Sequence of chain 1.B:
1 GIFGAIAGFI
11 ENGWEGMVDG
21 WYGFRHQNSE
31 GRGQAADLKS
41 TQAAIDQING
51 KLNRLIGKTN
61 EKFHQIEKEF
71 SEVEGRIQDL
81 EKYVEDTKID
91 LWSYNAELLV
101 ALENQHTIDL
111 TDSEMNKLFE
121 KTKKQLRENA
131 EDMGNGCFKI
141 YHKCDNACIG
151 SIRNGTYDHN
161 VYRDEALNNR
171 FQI

Binding-site contacts:
Ligand atom O5 contacts residue ALA33 of chain 1.A at 4.5 Å.
Ligand atom N2 contacts residue ASN32 of chain 1.A at 2.9 Å (h-bond).
Ligand atom C1 contacts residue ASN32 of chain 1.A at 1.4 Å.
Ligand atom O5 contacts residue THR312 of chain 1.A at 3.2 Å (h-bond).
Ligand atom C4 contacts residue ASN32 of chain 1.A at 4.2 Å.
Ligand atom C5 contacts residue ASN32 of chain 1.A at 3.7 Å.
Ligand atom C7 contacts residue ASN32 of chain 1.A at 3.6 Å.
Ligand atom C6 contacts residue THR312 of chain 1.A at 4.2 Å.
Ligand atom C6 contacts residue LEU52 of chain 1.B at 4.2 Å (hydrophobic).
Ligand atom C2 contacts residue ASN32 of chain 1.A at 2.5 Å.
Ligand atom C3 contacts residue ASN32 of chain 1.A at 3.8 Å.
Ligand atom O6 contacts residue THR312 of chain 1.A at 4.2 Å.
Ligand atom O6 contacts residue LEU52 of chain 1.B at 3.3 Å.
Ligand atom C1 contacts residue ALA33 of chain 1.A at 4.5 Å (hydrophobic).
Ligand atom C5 contacts residue THR312 of chain 1.A at 4.4 Å.
Ligand atom C6 contacts residue THR34 of chain 1.A at 4.2 Å.
Ligand atom O7 contacts residue ASN32 of chain 1.A at 3.8 Å.
Ligand atom C1 contacts residue THR312 of chain 1.A at 3.8 Å.
Ligand atom O5 contacts residue ASN32 of chain 1.A at 2.3 Å (h-bond).

Sequence of chain 1.A:
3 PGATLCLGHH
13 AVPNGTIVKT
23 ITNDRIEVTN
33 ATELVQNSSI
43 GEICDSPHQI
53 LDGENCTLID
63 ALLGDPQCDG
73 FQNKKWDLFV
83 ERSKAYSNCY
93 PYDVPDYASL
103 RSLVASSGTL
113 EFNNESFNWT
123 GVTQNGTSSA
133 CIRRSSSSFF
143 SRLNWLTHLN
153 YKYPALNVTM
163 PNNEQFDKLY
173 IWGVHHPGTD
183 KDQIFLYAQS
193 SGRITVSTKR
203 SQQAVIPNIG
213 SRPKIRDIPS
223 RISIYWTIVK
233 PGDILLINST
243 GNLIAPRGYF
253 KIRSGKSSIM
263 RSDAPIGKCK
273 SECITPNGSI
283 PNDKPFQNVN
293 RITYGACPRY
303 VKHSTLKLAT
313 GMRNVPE

The small molecule below binds the protein below.
Small molecule (SMILES): CC(=O)N[C@@H]1[C@@H](O)[C@H](O)[C@@H](CO)O[C@H]1O